Binding-site contacts:
Ligand atom F34 contacts residue LEU82 of chain 2.G at 3.6 Å.
Ligand atom C32 contacts residue CYS102 of chain 2.G at 3.3 Å (hydrophobic).
Ligand atom C22 contacts residue LEU149 of chain 2.G at 3.3 Å (hydrophobic).
Ligand atom C18 contacts residue ASN147 of chain 2.G at 3.6 Å.
Ligand atom S17 contacts residue LYS50 of chain 2.G at 3.7 Å.
Ligand atom C16 contacts residue LYS50 of chain 2.G at 3.5 Å.
Ligand atom C03 contacts residue LYS50 of chain 2.G at 3.7 Å.
Ligand atom C25 contacts residue LEU23 of chain 2.G at 3.6 Å (hydrophobic).
Ligand atom C29 contacts residue LEU23 of chain 2.G at 3.7 Å (hydrophobic).
Ligand atom C27 contacts residue GLY101 of chain 2.G at 3.5 Å.
Ligand atom N04 contacts residue LYS50 of chain 2.G at 2.9 Å (salt-bridge).
Ligand atom N10 contacts residue MET98 of chain 2.G at 2.8 Å (h-bond).
Ligand atom C33 contacts residue CYS102 of chain 2.G at 1.9 Å (hydrophobic).
Ligand atom N04 contacts residue VAL31 of chain 2.G at 3.4 Å.
Ligand atom C09 contacts residue MET95 of chain 2.G at 3.4 Å (hydrophobic).
Ligand atom S17 contacts residue ARG146 of chain 2.G at 3.6 Å.
Ligand atom O05 contacts residue LEU23 of chain 2.G at 3.7 Å.
Ligand atom C06 contacts residue MET95 of chain 2.G at 3.4 Å (hydrophobic).
Ligand atom F34 contacts residue LEU93 of chain 2.G at 3.0 Å.
Ligand atom F34 contacts residue MET95 of chain 2.G at 3.5 Å.
Ligand atom C31 contacts residue CYS102 of chain 2.G at 3.4 Å (hydrophobic).
Ligand atom C33 contacts residue ASP105 of chain 2.G at 3.2 Å.
Ligand atom O05 contacts residue MET98 of chain 2.G at 3.5 Å (h-bond).
Ligand atom C23 contacts residue LEU149 of chain 2.G at 3.7 Å (hydrophobic).
Ligand atom C18 contacts residue ARG146 of chain 2.G at 3.0 Å.
Ligand atom C03 contacts residue ALA48 of chain 2.G at 3.5 Å (hydrophobic).
Ligand atom C21 contacts residue LEU149 of chain 2.G at 3.6 Å (hydrophobic).
Ligand atom N07 contacts residue MET98 of chain 2.G at 2.9 Å (h-bond).
Ligand atom N12 contacts residue CYS102 of chain 2.G at 3.7 Å.
Ligand atom C23 contacts residue ALA48 of chain 2.G at 3.3 Å (hydrophobic).
Ligand atom C23 contacts residue GLN96 of chain 2.G at 3.1 Å.
Ligand atom F34 contacts residue ILE94 of chain 2.G at 3.1 Å.
Ligand atom C16 contacts residue VAL31 of chain 2.G at 3.4 Å (hydrophobic).
Ligand atom C11 contacts residue THR159 of chain 2.G at 3.7 Å.
Ligand atom C30 contacts residue GLY101 of chain 2.G at 3.4 Å.
Ligand atom C11 contacts residue MET95 of chain 2.G at 3.7 Å (hydrophobic).
Ligand atom C03 contacts residue MET95 of chain 2.G at 3.4 Å (hydrophobic).
Ligand atom C14 contacts residue VAL31 of chain 2.G at 3.7 Å (hydrophobic).
Ligand atom C11 contacts residue ASP160 of chain 2.G at 3.7 Å.
Ligand atom C27 contacts residue MET98 of chain 2.G at 3.5 Å (hydrophobic).

A protein and the small-molecule ligand that binds it are described below.
Small molecule (SMILES): CCC(=O)Nc1ccc(OC)c(Nc2cc(-c3[nH]c(SC)nc3-c3ccc(F)cc3)ccn2)c1

Sequence of chain 2.G:
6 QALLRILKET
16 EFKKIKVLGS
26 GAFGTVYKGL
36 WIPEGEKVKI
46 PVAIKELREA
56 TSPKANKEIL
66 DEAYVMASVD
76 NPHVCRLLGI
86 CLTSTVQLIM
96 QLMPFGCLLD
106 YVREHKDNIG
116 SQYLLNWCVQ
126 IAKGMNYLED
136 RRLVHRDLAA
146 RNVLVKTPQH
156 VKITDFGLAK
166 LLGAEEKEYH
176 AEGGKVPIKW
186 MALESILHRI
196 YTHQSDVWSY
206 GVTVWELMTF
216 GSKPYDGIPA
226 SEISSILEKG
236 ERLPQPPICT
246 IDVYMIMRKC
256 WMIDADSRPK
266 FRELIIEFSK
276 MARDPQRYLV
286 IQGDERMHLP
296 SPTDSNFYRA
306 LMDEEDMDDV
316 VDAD